Sequence of chain 1.A:
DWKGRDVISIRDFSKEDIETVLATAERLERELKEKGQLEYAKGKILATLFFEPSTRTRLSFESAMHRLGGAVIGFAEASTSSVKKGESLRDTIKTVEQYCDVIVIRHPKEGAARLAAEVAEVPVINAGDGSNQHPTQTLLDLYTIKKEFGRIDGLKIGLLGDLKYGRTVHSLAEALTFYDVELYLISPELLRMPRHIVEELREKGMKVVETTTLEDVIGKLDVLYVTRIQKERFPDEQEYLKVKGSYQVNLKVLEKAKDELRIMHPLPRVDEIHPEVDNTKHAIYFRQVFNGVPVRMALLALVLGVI

This small molecule binds to this protein.
Small molecule (SMILES): O=C(O)C[C@H](NC(=O)CP(=O)(O)O)C(=O)O

Binding-site contacts:
Ligand atom O2 contacts residue HIS135 of chain 1.A at 3.7 Å.
Ligand atom O3 contacts residue ARG107 of chain 1.A at 3.0 Å (salt-bridge).
Ligand atom C3 contacts residue THR169 of chain 1.A at 3.8 Å.
Ligand atom C1 contacts residue ARG107 of chain 1.A at 3.7 Å.
Ligand atom O5 contacts residue ARG229 of chain 1.A at 2.9 Å (salt-bridge).
Ligand atom O3P contacts residue ARG107 of chain 1.A at 3.4 Å (salt-bridge).
Ligand atom C3 contacts residue LEU268 of chain 1.A at 3.3 Å (hydrophobic).
Ligand atom O3P contacts residue THR56 of chain 1.A at 3.5 Å (h-bond).
Ligand atom C1P contacts residue LEU268 of chain 1.A at 3.3 Å (hydrophobic).
Ligand atom O2P contacts residue THR56 of chain 1.A at 3.0 Å (h-bond).
Ligand atom O1 contacts residue ARG107 of chain 1.A at 2.9 Å (salt-bridge).
Ligand atom C1P contacts residue ARG57 of chain 1.A at 3.4 Å.
Ligand atom O1P contacts residue ARG107 of chain 1.A at 2.9 Å (salt-bridge).
Ligand atom C5 contacts residue LEU268 of chain 1.A at 3.5 Å (hydrophobic).
Ligand atom C2 contacts residue LEU268 of chain 1.A at 3.6 Å (hydrophobic).
Ligand atom C4 contacts residue HIS135 of chain 1.A at 3.8 Å.
Ligand atom C1 contacts residue LEU268 of chain 1.A at 3.4 Å (hydrophobic).
Ligand atom P contacts residue ARG107 of chain 1.A at 3.7 Å.
Ligand atom O1 contacts residue THR58 of chain 1.A at 3.0 Å (h-bond).
Ligand atom O3P contacts residue SER55 of chain 1.A at 2.7 Å (h-bond).
Ligand atom C2 contacts residue THR169 of chain 1.A at 3.7 Å.
Ligand atom O2 contacts residue ARG168 of chain 1.A at 2.8 Å (salt-bridge).
Ligand atom O3P contacts residue ARG57 of chain 1.A at 3.4 Å (salt-bridge).
Ligand atom O2P contacts residue ARG57 of chain 1.A at 2.9 Å (salt-bridge).
Ligand atom O1 contacts residue HIS135 of chain 1.A at 2.7 Å (h-bond).
Ligand atom P contacts residue ARG57 of chain 1.A at 3.7 Å.
Ligand atom O3P contacts residue THR58 of chain 1.A at 2.8 Å (h-bond).
Ligand atom C5 contacts residue GLN231 of chain 1.A at 3.8 Å.
Ligand atom P contacts residue THR56 of chain 1.A at 3.7 Å.
Ligand atom O1P contacts residue SER55 of chain 1.A at 3.7 Å.
Ligand atom C5 contacts residue ARG229 of chain 1.A at 3.6 Å.
Ligand atom O4 contacts residue PRO269 of chain 1.A at 3.8 Å.
Ligand atom C4 contacts residue ARG168 of chain 1.A at 3.5 Å.
Ligand atom O5 contacts residue GLN231 of chain 1.A at 3.0 Å (h-bond).
Ligand atom O4 contacts residue ARG229 of chain 1.A at 3.0 Å (salt-bridge).
Ligand atom N2 contacts residue LEU268 of chain 1.A at 2.8 Å (h-bond).
Ligand atom C1 contacts residue THR58 of chain 1.A at 3.8 Å.
Ligand atom O3 contacts residue ARG168 of chain 1.A at 2.9 Å (salt-bridge).
Ligand atom O1 contacts residue GLN138 of chain 1.A at 3.7 Å.
Ligand atom P contacts residue SER55 of chain 1.A at 3.9 Å.